Sequence of chain 1.A:
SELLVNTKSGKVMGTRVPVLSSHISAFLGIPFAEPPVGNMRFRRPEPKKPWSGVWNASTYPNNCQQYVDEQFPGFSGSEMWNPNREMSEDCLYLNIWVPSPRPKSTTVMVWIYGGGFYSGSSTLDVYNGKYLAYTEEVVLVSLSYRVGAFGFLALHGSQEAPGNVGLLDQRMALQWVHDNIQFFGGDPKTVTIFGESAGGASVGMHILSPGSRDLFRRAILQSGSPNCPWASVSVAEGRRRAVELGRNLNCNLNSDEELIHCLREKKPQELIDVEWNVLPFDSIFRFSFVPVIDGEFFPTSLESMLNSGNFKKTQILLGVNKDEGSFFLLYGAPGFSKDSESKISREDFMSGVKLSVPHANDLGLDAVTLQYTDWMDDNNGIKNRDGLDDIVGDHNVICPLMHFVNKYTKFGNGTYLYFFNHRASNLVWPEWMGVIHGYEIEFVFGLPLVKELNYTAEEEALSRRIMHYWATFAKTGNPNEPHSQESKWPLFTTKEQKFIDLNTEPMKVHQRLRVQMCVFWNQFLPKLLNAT

The small molecule below binds the protein below.
Small molecule (SMILES): CC(=O)N[C@@H]1[C@@H](O)[C@H](O)[C@@H](CO)O[C@H]1O

Binding-site contacts:
Ligand atom O5 contacts residue ASN454 of chain 1.A at 4.1 Å.
Ligand atom C7 contacts residue GLU452 of chain 1.A at 3.9 Å.
Ligand atom N2 contacts residue ASN454 of chain 1.A at 3.0 Å (h-bond).
Ligand atom C8 contacts residue LEU453 of chain 1.A at 4.1 Å (hydrophobic).
Ligand atom C2 contacts residue ASN454 of chain 1.A at 3.2 Å.
Ligand atom N2 contacts residue GLU452 of chain 1.A at 4.2 Å.
Ligand atom O7 contacts residue ASN454 of chain 1.A at 3.1 Å (h-bond).
Ligand atom C8 contacts residue ASN454 of chain 1.A at 3.8 Å.
Ligand atom C8 contacts residue GLU452 of chain 1.A at 3.1 Å.
Ligand atom C1 contacts residue ASN454 of chain 1.A at 3.0 Å.
Ligand atom C7 contacts residue ASN454 of chain 1.A at 3.0 Å.